Sequence of chain 1.K:
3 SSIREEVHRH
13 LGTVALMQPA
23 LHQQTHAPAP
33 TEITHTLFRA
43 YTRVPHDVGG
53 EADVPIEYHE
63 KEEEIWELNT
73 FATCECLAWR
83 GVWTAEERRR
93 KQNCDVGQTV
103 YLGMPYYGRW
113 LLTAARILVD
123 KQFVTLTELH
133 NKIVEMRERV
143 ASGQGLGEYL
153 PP

Sequence of chain 1.H:
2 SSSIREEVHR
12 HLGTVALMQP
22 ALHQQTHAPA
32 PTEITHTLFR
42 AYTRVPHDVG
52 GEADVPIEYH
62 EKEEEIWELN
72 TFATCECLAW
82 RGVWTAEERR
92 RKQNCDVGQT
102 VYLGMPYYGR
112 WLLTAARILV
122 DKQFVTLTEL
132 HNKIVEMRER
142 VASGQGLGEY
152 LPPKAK

This small molecule binds to this protein.
Small molecule (SMILES): OC[C@H]1O[C@](O)(CO)[C@@H](O)[C@@H]1O

Sequence of chain 1.L:
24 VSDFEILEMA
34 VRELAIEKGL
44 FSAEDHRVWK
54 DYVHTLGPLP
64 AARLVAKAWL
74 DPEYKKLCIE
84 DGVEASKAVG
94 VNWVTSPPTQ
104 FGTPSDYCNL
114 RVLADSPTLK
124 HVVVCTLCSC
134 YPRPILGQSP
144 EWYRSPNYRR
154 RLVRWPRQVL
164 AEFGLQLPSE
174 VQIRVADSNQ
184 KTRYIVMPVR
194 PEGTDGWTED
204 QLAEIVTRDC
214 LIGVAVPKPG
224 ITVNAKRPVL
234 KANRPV

Binding-site contacts:
Ligand atom C2 contacts residue HIS10 of chain 1.H at 4.0 Å.
Ligand atom O3 contacts residue LEU13 of chain 1.H at 3.7 Å.
Ligand atom C3 contacts residue ARG157 of chain 1.L at 3.3 Å.
Ligand atom C1 contacts residue LEU13 of chain 1.H at 3.7 Å (hydrophobic).
Ligand atom O4 contacts residue PRO103 of chain 1.J at 4.4 Å.
Ligand atom C1 contacts residue GLY52 of chain 1.K at 4.4 Å.
Ligand atom C1 contacts residue GLY14 of chain 1.H at 3.9 Å.
Ligand atom O1 contacts residue ARG157 of chain 1.L at 2.8 Å (salt-bridge).
Ligand atom O5 contacts residue ARG157 of chain 1.L at 4.3 Å.
Ligand atom O4 contacts residue GLU104 of chain 1.J at 4.3 Å.
Ligand atom O2 contacts residue HIS10 of chain 1.H at 3.2 Å (h-bond).
Ligand atom C3 contacts residue HIS10 of chain 1.H at 3.9 Å.
Ligand atom C2 contacts residue GLY14 of chain 1.H at 4.3 Å.
Ligand atom C2 contacts residue LEU13 of chain 1.H at 4.4 Å (hydrophobic).
Ligand atom C2 contacts residue ARG157 of chain 1.L at 4.1 Å.
Ligand atom O1 contacts residue LEU13 of chain 1.H at 4.2 Å.
Ligand atom C5 contacts residue ARG157 of chain 1.L at 4.2 Å.
Ligand atom C4 contacts residue HIS10 of chain 1.H at 4.2 Å.
Ligand atom O2 contacts residue LEU13 of chain 1.H at 4.1 Å.
Ligand atom C1 contacts residue ARG157 of chain 1.L at 3.8 Å.
Ligand atom O3 contacts residue ARG157 of chain 1.L at 3.4 Å (salt-bridge).
Ligand atom O1 contacts residue GLY52 of chain 1.K at 3.2 Å (h-bond).
Ligand atom O3 contacts residue HIS10 of chain 1.H at 2.7 Å (h-bond).
Ligand atom O1 contacts residue ALA54 of chain 1.K at 3.7 Å.
Ligand atom O1 contacts residue GLU53 of chain 1.K at 4.4 Å.
Ligand atom O4 contacts residue ARG157 of chain 1.L at 2.8 Å (salt-bridge).
Ligand atom O2 contacts residue GLY14 of chain 1.H at 3.4 Å.
Ligand atom C3 contacts residue LEU13 of chain 1.H at 4.4 Å (hydrophobic).
Ligand atom C4 contacts residue ARG157 of chain 1.L at 3.5 Å.
Ligand atom O4 contacts residue HIS10 of chain 1.H at 3.8 Å.

Sequence of chain 1.J:
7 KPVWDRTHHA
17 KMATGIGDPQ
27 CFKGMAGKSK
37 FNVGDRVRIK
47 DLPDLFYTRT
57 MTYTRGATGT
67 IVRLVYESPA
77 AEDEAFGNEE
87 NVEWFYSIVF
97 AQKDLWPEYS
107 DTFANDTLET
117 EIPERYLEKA